Binding-site contacts:
Ligand atom C13 contacts residue SER43 of chain 1.B at 3.8 Å.
Ligand atom C22 contacts residue ARG45 of chain 1.B at 3.8 Å.
Ligand atom C9 contacts residue THR78 of chain 1.B at 3.9 Å.
Ligand atom C20 contacts residue ARG45 of chain 1.B at 3.6 Å.
Ligand atom C1 contacts residue LEU10 of chain 1.B at 3.8 Å (hydrophobic).
Ligand atom C3 contacts residue VAL11 of chain 1.B at 3.7 Å (hydrophobic).
Ligand atom C2 contacts residue LYS9 of chain 1.B at 3.5 Å.
Ligand atom C23 contacts residue ARG45 of chain 1.B at 3.5 Å.
Ligand atom C2 contacts residue LEU60 of chain 1.B at 3.8 Å (hydrophobic).
Ligand atom C22 contacts residue TYR44 of chain 1.B at 3.7 Å (hydrophobic).
Ligand atom C23 contacts residue TYR44 of chain 1.B at 3.5 Å (hydrophobic).
Ligand atom C13 contacts residue TYR44 of chain 1.B at 3.7 Å (hydrophobic).
Ligand atom C8 contacts residue TYR75 of chain 1.B at 3.6 Å (hydrophobic).
Ligand atom C6 contacts residue LEU60 of chain 1.B at 3.8 Å (hydrophobic).
Ligand atom C1 contacts residue ASP58 of chain 1.B at 3.4 Å.
Ligand atom C22 contacts residue GLN3 of chain 1.C at 4.0 Å.
Ligand atom C16 contacts residue ASP58 of chain 1.B at 3.5 Å.
Ligand atom C12 contacts residue ILE59 of chain 1.B at 3.9 Å (hydrophobic).
Ligand atom C8 contacts residue THR78 of chain 1.B at 3.7 Å.
Ligand atom C29 contacts residue LYS9 of chain 1.B at 3.9 Å.
Ligand atom C14 contacts residue ASP58 of chain 1.B at 3.8 Å.
Ligand atom C1 contacts residue LYS9 of chain 1.B at 3.7 Å.
Ligand atom C3 contacts residue LYS9 of chain 1.B at 4.0 Å.
Ligand atom O7 contacts residue THR78 of chain 1.B at 3.3 Å.
Ligand atom C12 contacts residue ASP58 of chain 1.B at 3.5 Å.
Ligand atom C24 contacts residue ARG45 of chain 1.B at 3.9 Å.
Ligand atom C11 contacts residue ASP58 of chain 1.B at 3.4 Å.
Ligand atom C6 contacts residue THR78 of chain 1.B at 3.9 Å.
Ligand atom C18 contacts residue ARG45 of chain 1.B at 4.0 Å.
Ligand atom C13 contacts residue ASP58 of chain 1.B at 3.7 Å.
Ligand atom C2 contacts residue LEU10 of chain 1.B at 3.4 Å (hydrophobic).
Ligand atom C1 contacts residue LEU60 of chain 1.B at 4.0 Å (hydrophobic).
Ligand atom C2 contacts residue VAL11 of chain 1.B at 3.7 Å (hydrophobic).
Ligand atom C3 contacts residue GLY79 of chain 1.B at 3.9 Å.
Ligand atom O28 contacts residue ASP58 of chain 1.B at 3.9 Å.
Ligand atom C15 contacts residue ASP58 of chain 1.B at 3.6 Å.
Ligand atom C21 contacts residue ARG45 of chain 1.B at 3.8 Å.
Ligand atom C22 contacts residue SER43 of chain 1.B at 3.6 Å.
Ligand atom O7 contacts residue TYR75 of chain 1.B at 3.5 Å.
Ligand atom C19 contacts residue ARG45 of chain 1.B at 3.8 Å.

This protein binds this small molecule.
Small molecule (SMILES): COc1cc(-c2cccc3c2OCCO3)ccc1Nc1cccc(CN(C)C)c1

Sequence of chain 1.B:
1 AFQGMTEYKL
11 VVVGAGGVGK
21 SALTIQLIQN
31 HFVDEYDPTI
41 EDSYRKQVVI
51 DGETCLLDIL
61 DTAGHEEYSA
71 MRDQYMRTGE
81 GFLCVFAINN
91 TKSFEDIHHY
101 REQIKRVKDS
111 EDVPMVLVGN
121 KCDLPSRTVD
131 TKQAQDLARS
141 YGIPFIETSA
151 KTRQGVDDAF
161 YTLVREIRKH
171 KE

Sequence of chain 1.C:
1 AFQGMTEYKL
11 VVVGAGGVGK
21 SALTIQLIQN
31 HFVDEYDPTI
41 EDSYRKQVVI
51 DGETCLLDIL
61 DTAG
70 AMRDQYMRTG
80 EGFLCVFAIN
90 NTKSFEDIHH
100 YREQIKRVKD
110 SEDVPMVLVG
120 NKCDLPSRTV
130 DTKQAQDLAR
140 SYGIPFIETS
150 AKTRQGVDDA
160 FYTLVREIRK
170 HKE